A protein and the small-molecule ligand that binds it are described below.
Small molecule (SMILES): CC(C)C[C@H](NC(=O)[C@H](CC1=CN=C2C=CC=CC12)NC(=O)[C@H](C)NC(=O)[C@H](C)N)C(=O)N[C@@H](Cc1ccccc1)C(=O)N[C@@H](CCC(=O)O)C(=O)N[C@@H](C)C=O

Sequence of chain 1.A:
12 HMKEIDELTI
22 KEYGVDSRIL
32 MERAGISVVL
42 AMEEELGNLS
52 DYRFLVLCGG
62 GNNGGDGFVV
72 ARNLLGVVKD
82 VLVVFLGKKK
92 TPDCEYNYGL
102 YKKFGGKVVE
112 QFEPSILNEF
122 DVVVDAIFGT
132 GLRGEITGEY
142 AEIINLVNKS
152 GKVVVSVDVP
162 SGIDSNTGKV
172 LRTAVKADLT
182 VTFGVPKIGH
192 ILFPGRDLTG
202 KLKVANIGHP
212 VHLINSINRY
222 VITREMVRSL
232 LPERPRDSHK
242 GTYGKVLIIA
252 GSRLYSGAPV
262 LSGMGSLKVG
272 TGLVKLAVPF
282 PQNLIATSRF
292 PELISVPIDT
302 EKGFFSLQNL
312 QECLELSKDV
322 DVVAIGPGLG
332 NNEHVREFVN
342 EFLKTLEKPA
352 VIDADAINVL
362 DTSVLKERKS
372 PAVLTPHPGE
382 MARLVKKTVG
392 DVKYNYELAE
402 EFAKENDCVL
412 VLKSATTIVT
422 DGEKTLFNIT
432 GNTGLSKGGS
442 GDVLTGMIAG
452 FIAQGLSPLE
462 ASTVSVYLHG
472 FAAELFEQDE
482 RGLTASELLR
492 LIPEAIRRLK

Binding-site contacts:
Ligand atom CE2 contacts residue VAL40 of chain 6.A at 3.7 Å (hydrophobic).
Ligand atom CE2 contacts residue GLU45 of chain 1.A at 3.7 Å.
Ligand atom NE1 contacts residue ASN207 of chain 1.A at 3.6 Å (h-bond).
Ligand atom N contacts residue VAL205 of chain 1.A at 2.9 Å (h-bond).
Ligand atom CD1 contacts residue SER38 of chain 1.A at 3.6 Å.
Ligand atom CA contacts residue VAL205 of chain 1.A at 3.2 Å (hydrophobic).
Ligand atom NE1 contacts residue ASN74 of chain 6.A at 2.9 Å (h-bond).
Ligand atom CE1 contacts residue ALA206 of chain 1.A at 3.9 Å (hydrophobic).
Ligand atom CH2 contacts residue ILE37 of chain 6.A at 3.8 Å (hydrophobic).
Ligand atom CZ2 contacts residue ASN74 of chain 6.A at 3.6 Å.
Ligand atom CG contacts residue VAL40 of chain 6.A at 3.8 Å (hydrophobic).
Ligand atom C contacts residue VAL205 of chain 1.A at 3.5 Å (hydrophobic).
Ligand atom CZ2 contacts residue ARG34 of chain 1.A at 3.7 Å.
Ligand atom O contacts residue LYS204 of chain 1.A at 3.8 Å.
Ligand atom CA contacts residue GLU44 of chain 6.A at 3.6 Å.
Ligand atom CD2 contacts residue VAL40 of chain 6.A at 3.6 Å (hydrophobic).
Ligand atom CD1 contacts residue ASN207 of chain 1.A at 3.5 Å.
Ligand atom N contacts residue GLU44 of chain 6.A at 3.1 Å (salt-bridge).
Ligand atom CZ2 contacts residue ASN207 of chain 1.A at 3.8 Å.
Ligand atom CE1 contacts residue SER38 of chain 1.A at 3.9 Å.
Ligand atom O contacts residue ALA206 of chain 1.A at 3.2 Å.
Ligand atom CD1 contacts residue ASN74 of chain 6.A at 3.7 Å.
Ligand atom CZ contacts residue ALA42 of chain 1.A at 3.6 Å (hydrophobic).
Ligand atom CE1 contacts residue ALA42 of chain 1.A at 3.8 Å (hydrophobic).
Ligand atom C contacts residue LEU203 of chain 1.A at 3.4 Å (hydrophobic).
Ligand atom CB contacts residue GLU44 of chain 6.A at 3.0 Å.
Ligand atom O contacts residue VAL205 of chain 1.A at 3.0 Å (h-bond).
Ligand atom NE1 contacts residue VAL40 of chain 6.A at 3.9 Å.
Ligand atom O contacts residue VAL205 of chain 1.A at 3.5 Å (h-bond).
Ligand atom CD2 contacts residue LEU41 of chain 1.A at 3.5 Å (hydrophobic).
Ligand atom N contacts residue GLU44 of chain 6.A at 3.7 Å.
Ligand atom N contacts residue ASN49 of chain 6.A at 3.3 Å (h-bond).
Ligand atom CH2 contacts residue ARG34 of chain 1.A at 3.6 Å.
Ligand atom CZ contacts residue SER38 of chain 1.A at 3.5 Å.
Ligand atom CD2 contacts residue GLU45 of chain 1.A at 3.6 Å.
Ligand atom CE3 contacts residue LEU41 of chain 6.A at 3.8 Å (hydrophobic).
Ligand atom CE2 contacts residue ASN207 of chain 1.A at 3.5 Å.
Ligand atom O contacts residue ASN207 of chain 1.A at 2.8 Å (h-bond).
Ligand atom O contacts residue ASN207 of chain 1.A at 3.1 Å (h-bond).
Ligand atom CD1 contacts residue VAL205 of chain 1.A at 3.9 Å (hydrophobic).

Sequence of chain 6.A:
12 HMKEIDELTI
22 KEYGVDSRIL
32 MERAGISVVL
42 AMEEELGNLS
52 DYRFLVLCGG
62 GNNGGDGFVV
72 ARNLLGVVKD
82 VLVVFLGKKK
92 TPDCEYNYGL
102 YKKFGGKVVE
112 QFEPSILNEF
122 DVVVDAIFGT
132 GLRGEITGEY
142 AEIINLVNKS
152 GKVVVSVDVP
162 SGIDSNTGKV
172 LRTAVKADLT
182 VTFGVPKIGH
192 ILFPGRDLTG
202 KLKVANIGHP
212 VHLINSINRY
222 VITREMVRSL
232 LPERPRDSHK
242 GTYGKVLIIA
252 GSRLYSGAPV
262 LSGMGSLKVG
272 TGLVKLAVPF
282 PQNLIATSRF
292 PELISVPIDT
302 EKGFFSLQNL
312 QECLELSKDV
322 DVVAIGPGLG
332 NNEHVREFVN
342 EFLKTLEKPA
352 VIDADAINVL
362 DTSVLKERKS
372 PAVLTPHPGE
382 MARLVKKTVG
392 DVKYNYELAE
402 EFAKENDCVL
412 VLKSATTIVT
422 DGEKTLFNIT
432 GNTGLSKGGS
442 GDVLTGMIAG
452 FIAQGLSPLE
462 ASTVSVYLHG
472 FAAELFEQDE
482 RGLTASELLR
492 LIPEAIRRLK